Binding-site contacts:
Ligand atom CA contacts residue TYR159 of chain 1.D at 3.5 Å (hydrophobic).
Ligand atom O contacts residue TYR159 of chain 1.D at 2.5 Å (h-bond).
Ligand atom O contacts residue LYS66 of chain 1.D at 3.1 Å (salt-bridge).
Ligand atom C contacts residue TYR84 of chain 1.D at 3.6 Å (hydrophobic).
Ligand atom N contacts residue TYR171 of chain 1.D at 2.9 Å (h-bond).
Ligand atom CE contacts residue TRP167 of chain 1.D at 3.5 Å (hydrophobic).
Ligand atom N contacts residue TYR159 of chain 1.D at 3.5 Å.
Ligand atom OE1 contacts residue GLN155 of chain 1.D at 3.2 Å.
Ligand atom CB contacts residue GLU63 of chain 1.D at 3.6 Å.
Ligand atom N contacts residue ASP77 of chain 1.D at 3.1 Å (salt-bridge).
Ligand atom CD1 contacts residue MET45 of chain 1.D at 3.5 Å (hydrophobic).
Ligand atom CD2 contacts residue TRP147 of chain 1.D at 3.5 Å (hydrophobic).
Ligand atom O contacts residue TYR7 of chain 1.D at 3.5 Å.
Ligand atom CG contacts residue GLU63 of chain 1.D at 3.3 Å.
Ligand atom OXT contacts residue THR143 of chain 1.D at 2.8 Å (h-bond).
Ligand atom O contacts residue LYS146 of chain 1.D at 2.9 Å (salt-bridge).
Ligand atom CA contacts residue TYR7 of chain 1.D at 3.3 Å (hydrophobic).
Ligand atom OE1 contacts residue LEU156 of chain 1.D at 3.1 Å.
Ligand atom NE2 contacts residue VAL152 of chain 1.D at 3.5 Å (h-bond).
Ligand atom CB contacts residue TYR99 of chain 1.D at 3.5 Å (hydrophobic).
Ligand atom CA contacts residue TYR171 of chain 1.D at 3.6 Å (hydrophobic).
Ligand atom N contacts residue TYR99 of chain 1.D at 2.9 Å (h-bond).
Ligand atom N contacts residue GLU63 of chain 1.D at 3.1 Å (salt-bridge).
Ligand atom C contacts residue TYR7 of chain 1.D at 3.5 Å (hydrophobic).
Ligand atom CG contacts residue GLU63 of chain 1.D at 3.5 Å.
Ligand atom CD2 contacts residue TYR7 of chain 1.D at 3.6 Å (hydrophobic).
Ligand atom CG1 contacts residue TRP147 of chain 1.D at 3.3 Å (hydrophobic).
Ligand atom OXT contacts residue TYR84 of chain 1.D at 2.8 Å (h-bond).
Ligand atom O contacts residue THR80 of chain 1.D at 3.5 Å.
Ligand atom N contacts residue TYR7 of chain 1.D at 3.0 Å (h-bond).
Ligand atom CD contacts residue GLN155 of chain 1.D at 3.3 Å.
Ligand atom O contacts residue HIS70 of chain 1.D at 3.0 Å.
Ligand atom O contacts residue TYR84 of chain 1.D at 3.6 Å.
Ligand atom CD2 contacts residue TYR99 of chain 1.D at 3.3 Å (hydrophobic).
Ligand atom CD1 contacts residue VAL67 of chain 1.D at 3.6 Å (hydrophobic).
Ligand atom CD1 contacts residue LEU81 of chain 1.D at 3.6 Å (hydrophobic).
Ligand atom O contacts residue TRP147 of chain 1.D at 2.9 Å (h-bond).
Ligand atom NE2 contacts residue GLN155 of chain 1.D at 3.4 Å.
Ligand atom CD contacts residue TRP167 of chain 1.D at 3.4 Å (hydrophobic).
Ligand atom NZ contacts residue TRP167 of chain 1.D at 3.6 Å.

Sequence of chain 1.D:
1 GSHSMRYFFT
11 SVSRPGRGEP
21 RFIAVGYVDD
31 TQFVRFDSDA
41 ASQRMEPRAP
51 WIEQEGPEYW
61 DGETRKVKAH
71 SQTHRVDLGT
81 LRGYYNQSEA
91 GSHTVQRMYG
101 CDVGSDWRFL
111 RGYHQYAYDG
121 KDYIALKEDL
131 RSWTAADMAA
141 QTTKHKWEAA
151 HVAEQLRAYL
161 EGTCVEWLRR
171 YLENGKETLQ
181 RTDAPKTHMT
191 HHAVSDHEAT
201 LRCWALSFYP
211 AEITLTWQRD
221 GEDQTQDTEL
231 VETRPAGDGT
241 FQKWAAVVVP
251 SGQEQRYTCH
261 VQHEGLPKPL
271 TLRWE

A small-molecule ligand and the protein it binds are described below.
Small molecule (SMILES): CC(C)C[C@H](NC(=O)[C@H](CC(C)C)NC(=O)[C@@H](NC(=O)[C@@H]1CCCN1C(=O)[C@H](CCC(N)=O)NC(=O)[C@H](Cc1cnc[nH]1)NC(=O)[C@H](CO)NC(=O)[C@H](CC(C)C)NC(=O)[C@@H](N)CCCCN)C(C)C)C(=O)O